Binding-site contacts:
Ligand atom CB contacts residue THR79 of chain 1.B at 3.8 Å.
Ligand atom CA contacts residue ILE77 of chain 1.B at 4.3 Å (hydrophobic).
Ligand atom CA contacts residue THR79 of chain 1.B at 4.5 Å.
Ligand atom NE1 contacts residue ILE77 of chain 1.B at 3.8 Å.
Ligand atom O contacts residue THR79 of chain 1.B at 4.4 Å.
Ligand atom CZ2 contacts residue ARG179 of chain 1.B at 3.7 Å.
Ligand atom CD1 contacts residue ILE77 of chain 1.B at 4.1 Å (hydrophobic).
Ligand atom CB contacts residue GLU74 of chain 1.B at 3.6 Å.
Ligand atom OD1 contacts residue HIC75 of chain 1.B at 3.9 Å.
Ligand atom CH2 contacts residue ASN113 of chain 1.B at 4.3 Å.
Ligand atom CD2 contacts residue ILE77 of chain 1.B at 3.5 Å (hydrophobic).
Ligand atom O contacts residue ILE77 of chain 1.B at 3.6 Å.
Ligand atom NE1 contacts residue ASP181 of chain 1.B at 4.3 Å.
Ligand atom CH2 contacts residue ILE77 of chain 1.B at 3.9 Å (hydrophobic).
Ligand atom CZ2 contacts residue ILE77 of chain 1.B at 3.6 Å (hydrophobic).
Ligand atom CG contacts residue HIC75 of chain 1.B at 4.3 Å.
Ligand atom CZ3 contacts residue ILE77 of chain 1.B at 4.0 Å (hydrophobic).
Ligand atom CZ3 contacts residue PRO114 of chain 1.B at 3.4 Å (hydrophobic).
Ligand atom CG contacts residue ILE77 of chain 1.B at 4.0 Å (hydrophobic).
Ligand atom CE2 contacts residue ILE77 of chain 1.B at 3.4 Å (hydrophobic).
Ligand atom CG contacts residue GLU74 of chain 1.B at 3.8 Å.
Ligand atom CE3 contacts residue ILE77 of chain 1.B at 3.8 Å (hydrophobic).
Ligand atom CB contacts residue GLU74 of chain 1.B at 4.3 Å.
Ligand atom CH2 contacts residue PRO114 of chain 1.B at 3.8 Å (hydrophobic).
Ligand atom OD1 contacts residue GLU74 of chain 1.B at 3.7 Å.
Ligand atom CH2 contacts residue ARG179 of chain 1.B at 4.3 Å.
Ligand atom CE3 contacts residue PRO114 of chain 1.B at 3.9 Å (hydrophobic).
Ligand atom C contacts residue ILE77 of chain 1.B at 4.3 Å (hydrophobic).
Ligand atom CH2 contacts residue LEU112 of chain 1.B at 4.0 Å (hydrophobic).

A small-molecule ligand and the protein it binds are described below.
Small molecule (SMILES): C[C@@H]1NC(=O)[C@H](C[C@@](C)(O)CO)NC(=O)[C@@H]2CC3=C(N=C4C=CC=CC43)SC[C@H](NC(=O)[C@@H]([C@H](C)O)NC1=O)C(=O)N1C[C@H](O)C[C@H]1C(=O)N[C@@H](C)C(=O)N2

Sequence of chain 1.B:
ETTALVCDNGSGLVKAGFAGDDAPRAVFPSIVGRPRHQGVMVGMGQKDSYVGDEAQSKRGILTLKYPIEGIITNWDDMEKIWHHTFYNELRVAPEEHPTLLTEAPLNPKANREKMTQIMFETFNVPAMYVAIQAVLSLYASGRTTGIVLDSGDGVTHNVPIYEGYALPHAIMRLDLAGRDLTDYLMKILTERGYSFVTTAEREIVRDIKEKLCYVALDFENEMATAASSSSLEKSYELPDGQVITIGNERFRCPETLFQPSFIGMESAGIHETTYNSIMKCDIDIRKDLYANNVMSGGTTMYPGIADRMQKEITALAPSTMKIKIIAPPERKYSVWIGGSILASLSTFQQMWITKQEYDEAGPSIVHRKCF